Binding-site contacts:
Ligand atom C2B contacts residue VAL195 of chain 5.B at 3.9 Å (hydrophobic).
Ligand atom C6B contacts residue PHE133 of chain 5.B at 3.5 Å (hydrophobic).
Ligand atom C2A contacts residue ILE193 of chain 5.B at 3.9 Å (hydrophobic).
Ligand atom C3B contacts residue TYR158 of chain 5.B at 3.4 Å (hydrophobic).
Ligand atom N3A contacts residue TYR158 of chain 5.B at 3.7 Å.
Ligand atom O1A contacts residue PHE135 of chain 5.B at 3.8 Å.
Ligand atom N3A contacts residue ALA24 of chain 5.D at 3.9 Å.
Ligand atom C4B contacts residue ILE193 of chain 5.B at 3.8 Å (hydrophobic).
Ligand atom C2A contacts residue TYR158 of chain 5.B at 3.9 Å (hydrophobic).
Ligand atom C6C contacts residue PHE237 of chain 5.B at 3.9 Å (hydrophobic).
Ligand atom C6C contacts residue VAL198 of chain 5.B at 3.9 Å (hydrophobic).
Ligand atom O1B contacts residue ILE109 of chain 5.B at 3.8 Å.
Ligand atom C3 contacts residue PHE237 of chain 5.B at 3.7 Å (hydrophobic).
Ligand atom N2 contacts residue TYR204 of chain 5.B at 3.8 Å.
Ligand atom O1 contacts residue TYR204 of chain 5.B at 3.6 Å.
Ligand atom N3A contacts residue PRO180 of chain 5.B at 3.7 Å.
Ligand atom C4 contacts residue PHE237 of chain 5.B at 3.1 Å (hydrophobic).
Ligand atom C2C contacts residue PHE237 of chain 5.B at 3.8 Å (hydrophobic).
Ligand atom C5A contacts residue ILE156 of chain 5.B at 3.2 Å (hydrophobic).
Ligand atom C4 contacts residue TYR111 of chain 5.B at 3.6 Å (hydrophobic).
Ligand atom C3 contacts residue TYR111 of chain 5.B at 3.2 Å (hydrophobic).
Ligand atom C5 contacts residue TYR111 of chain 5.B at 3.8 Å (hydrophobic).
Ligand atom C5B contacts residue LEU240 of chain 5.B at 3.5 Å (hydrophobic).
Ligand atom C7C contacts residue TYR158 of chain 5.B at 3.8 Å (hydrophobic).
Ligand atom O1 contacts residue TYR111 of chain 5.B at 3.5 Å.
Ligand atom C4A contacts residue ILE182 of chain 5.B at 3.9 Å (hydrophobic).
Ligand atom O1B contacts residue PHE133 of chain 5.B at 3.9 Å.
Ligand atom C4C contacts residue VAL198 of chain 5.B at 3.8 Å (hydrophobic).
Ligand atom C31 contacts residue PHE237 of chain 5.B at 3.8 Å (hydrophobic).
Ligand atom C4B contacts residue TYR158 of chain 5.B at 3.8 Å (hydrophobic).
Ligand atom C4A contacts residue PRO180 of chain 5.B at 3.3 Å (hydrophobic).
Ligand atom C31 contacts residue TYR111 of chain 5.B at 3.7 Å (hydrophobic).
Ligand atom C5A contacts residue ILE182 of chain 5.B at 3.5 Å (hydrophobic).
Ligand atom N2 contacts residue TYR111 of chain 5.B at 3.1 Å.
Ligand atom O1 contacts residue PHE129 of chain 5.B at 3.8 Å.
Ligand atom C4C contacts residue PHE237 of chain 5.B at 3.6 Å (hydrophobic).
Ligand atom C4A contacts residue SER181 of chain 5.B at 3.8 Å.
Ligand atom C5B contacts residue ILE193 of chain 5.B at 3.9 Å (hydrophobic).
Ligand atom C5C contacts residue VAL195 of chain 5.B at 3.8 Å (hydrophobic).
Ligand atom C2B contacts residue TYR158 of chain 5.B at 3.5 Å (hydrophobic).

Sequence of chain 5.B:
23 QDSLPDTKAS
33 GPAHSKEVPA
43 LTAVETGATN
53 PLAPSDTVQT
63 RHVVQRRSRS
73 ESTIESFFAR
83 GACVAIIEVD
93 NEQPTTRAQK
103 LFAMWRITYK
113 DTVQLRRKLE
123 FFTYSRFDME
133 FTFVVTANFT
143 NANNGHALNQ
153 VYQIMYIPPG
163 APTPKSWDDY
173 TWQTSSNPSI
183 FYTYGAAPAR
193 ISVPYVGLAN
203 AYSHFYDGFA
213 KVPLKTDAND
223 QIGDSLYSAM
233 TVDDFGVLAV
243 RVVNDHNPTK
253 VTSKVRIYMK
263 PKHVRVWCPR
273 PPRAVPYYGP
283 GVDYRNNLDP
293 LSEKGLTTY

Sequence of chain 5.D:
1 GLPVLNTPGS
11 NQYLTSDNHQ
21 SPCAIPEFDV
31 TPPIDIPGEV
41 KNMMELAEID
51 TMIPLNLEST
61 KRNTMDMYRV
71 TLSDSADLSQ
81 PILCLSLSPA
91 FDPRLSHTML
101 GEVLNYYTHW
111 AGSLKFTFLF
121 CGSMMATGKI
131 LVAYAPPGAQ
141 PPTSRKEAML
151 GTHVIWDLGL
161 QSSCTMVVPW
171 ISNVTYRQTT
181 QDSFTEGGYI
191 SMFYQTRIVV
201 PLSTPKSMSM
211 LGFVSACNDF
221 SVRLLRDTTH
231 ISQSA

Sequence of chain 6.D:
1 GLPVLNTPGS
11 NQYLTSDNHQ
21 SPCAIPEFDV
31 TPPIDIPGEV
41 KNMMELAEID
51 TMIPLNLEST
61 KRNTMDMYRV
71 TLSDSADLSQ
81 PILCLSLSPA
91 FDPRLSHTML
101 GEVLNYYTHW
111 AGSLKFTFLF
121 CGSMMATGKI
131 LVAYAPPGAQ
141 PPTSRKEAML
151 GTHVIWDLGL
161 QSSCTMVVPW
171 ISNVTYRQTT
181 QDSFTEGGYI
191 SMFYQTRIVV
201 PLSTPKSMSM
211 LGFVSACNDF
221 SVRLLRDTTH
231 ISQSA

The protein below binds the small molecule below.
Small molecule (SMILES): Cc1cc(CCCCCCCOc2ccc(C3=NCCO3)cc2)on1